Sequence of chain 1.B:
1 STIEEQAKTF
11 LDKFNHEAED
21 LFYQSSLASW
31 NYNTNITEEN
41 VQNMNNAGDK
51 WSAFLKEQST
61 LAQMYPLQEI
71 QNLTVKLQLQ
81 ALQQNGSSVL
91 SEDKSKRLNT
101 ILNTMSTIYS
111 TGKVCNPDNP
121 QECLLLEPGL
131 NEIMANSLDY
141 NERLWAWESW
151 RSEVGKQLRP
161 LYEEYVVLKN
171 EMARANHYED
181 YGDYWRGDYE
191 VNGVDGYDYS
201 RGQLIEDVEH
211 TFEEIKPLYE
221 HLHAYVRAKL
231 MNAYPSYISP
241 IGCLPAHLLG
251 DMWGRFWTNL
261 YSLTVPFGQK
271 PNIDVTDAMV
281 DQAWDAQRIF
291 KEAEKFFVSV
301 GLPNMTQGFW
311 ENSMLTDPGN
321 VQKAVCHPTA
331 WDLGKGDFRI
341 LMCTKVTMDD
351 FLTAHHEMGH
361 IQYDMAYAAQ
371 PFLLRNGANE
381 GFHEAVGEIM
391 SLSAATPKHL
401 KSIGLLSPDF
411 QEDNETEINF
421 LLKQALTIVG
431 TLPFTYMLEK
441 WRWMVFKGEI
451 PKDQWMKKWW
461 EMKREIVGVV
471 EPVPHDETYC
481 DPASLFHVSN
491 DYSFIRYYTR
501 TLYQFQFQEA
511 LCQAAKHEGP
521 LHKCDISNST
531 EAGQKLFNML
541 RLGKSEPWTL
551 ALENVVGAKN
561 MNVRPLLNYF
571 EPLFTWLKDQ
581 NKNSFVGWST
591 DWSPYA

This small molecule binds to this protein.
Small molecule (SMILES): CC(=O)N[C@@H]1[C@@H](O)[C@H](O)[C@@H](CO)O[C@H]1O

Binding-site contacts:
Ligand atom O7 contacts residue ASN85 of chain 1.B at 2.8 Å (h-bond).
Ligand atom O5 contacts residue ASN85 of chain 1.B at 2.3 Å (h-bond).
Ligand atom C8 contacts residue GLN83 of chain 1.B at 3.4 Å.
Ligand atom C1 contacts residue ASN85 of chain 1.B at 1.4 Å.
Ligand atom C1 contacts residue GLN63 of chain 1.B at 3.7 Å.
Ligand atom C7 contacts residue GLN63 of chain 1.B at 4.2 Å.
Ligand atom O7 contacts residue GLN83 of chain 1.B at 4.4 Å.
Ligand atom C4 contacts residue ASN85 of chain 1.B at 4.2 Å.
Ligand atom C3 contacts residue GLN63 of chain 1.B at 3.9 Å.
Ligand atom C2 contacts residue GLN63 of chain 1.B at 4.0 Å.
Ligand atom C2 contacts residue ASN85 of chain 1.B at 2.5 Å.
Ligand atom N2 contacts residue GLN63 of chain 1.B at 3.8 Å.
Ligand atom C7 contacts residue GLN83 of chain 1.B at 4.1 Å.
Ligand atom N2 contacts residue ASN85 of chain 1.B at 3.0 Å (h-bond).
Ligand atom C3 contacts residue ASN85 of chain 1.B at 3.8 Å.
Ligand atom C8 contacts residue GLN63 of chain 1.B at 4.4 Å.
Ligand atom C7 contacts residue ASN85 of chain 1.B at 3.1 Å.
Ligand atom C8 contacts residue ASN85 of chain 1.B at 4.4 Å.
Ligand atom O6 contacts residue ASN85 of chain 1.B at 4.5 Å.
Ligand atom C5 contacts residue ASN85 of chain 1.B at 3.6 Å.